Sequence of chain 3.A:
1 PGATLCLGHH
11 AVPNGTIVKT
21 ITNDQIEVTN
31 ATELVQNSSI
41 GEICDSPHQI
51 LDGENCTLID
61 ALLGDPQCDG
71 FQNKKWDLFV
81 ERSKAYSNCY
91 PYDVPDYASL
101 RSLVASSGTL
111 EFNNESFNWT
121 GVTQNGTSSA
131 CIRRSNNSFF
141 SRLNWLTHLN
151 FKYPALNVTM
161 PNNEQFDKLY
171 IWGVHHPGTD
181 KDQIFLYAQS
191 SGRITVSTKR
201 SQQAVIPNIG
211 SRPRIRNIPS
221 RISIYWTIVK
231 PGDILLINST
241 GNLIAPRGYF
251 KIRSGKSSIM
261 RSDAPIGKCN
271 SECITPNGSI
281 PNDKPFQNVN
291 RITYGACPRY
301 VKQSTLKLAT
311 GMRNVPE

The small molecule below binds the protein below.
Small molecule (SMILES): CC(=O)N[C@H]1[C@H](O[C@H]2[C@H](O)[C@@H](NC(C)=O)CO[C@@H]2CO)O[C@H](CO)[C@@H](O[C@@H]2O[C@H](CO)[C@@H](O)[C@H](O)[C@@H]2O)[C@@H]1O

Binding-site contacts:
Ligand atom O5 contacts residue LEU236 of chain 2.A at 4.4 Å.
Ligand atom C5 contacts residue ARG214 of chain 3.A at 3.4 Å.
Ligand atom C8 contacts residue PRO213 of chain 3.A at 4.1 Å (hydrophobic).
Ligand atom N2 contacts residue ASN157 of chain 2.A at 2.9 Å (h-bond).
Ligand atom C7 contacts residue NAG2 of chain 2.J at 4.1 Å.
Ligand atom O4 contacts residue ASN217 of chain 3.A at 4.4 Å.
Ligand atom O5 contacts residue ASN157 of chain 2.A at 2.4 Å (h-bond).
Ligand atom C3 contacts residue ASN157 of chain 2.A at 3.8 Å.
Ligand atom C1 contacts residue ARG214 of chain 3.A at 3.5 Å.
Ligand atom O7 contacts residue ARG212 of chain 3.A at 3.9 Å.
Ligand atom C4 contacts residue ASN157 of chain 2.A at 4.3 Å.
Ligand atom O7 contacts residue PRO213 of chain 3.A at 3.8 Å.
Ligand atom N2 contacts residue SER211 of chain 3.A at 3.1 Å (h-bond).
Ligand atom C5 contacts residue ASN217 of chain 3.A at 4.1 Å.
Ligand atom C2 contacts residue ASN157 of chain 2.A at 2.5 Å.
Ligand atom C2 contacts residue ARG214 of chain 3.A at 3.4 Å.
Ligand atom C7 contacts residue ASN157 of chain 2.A at 3.5 Å.
Ligand atom O6 contacts residue THR159 of chain 2.A at 3.1 Å.
Ligand atom C8 contacts residue ILE234 of chain 2.A at 4.3 Å (hydrophobic).
Ligand atom O6 contacts residue ARG214 of chain 3.A at 2.8 Å (salt-bridge).
Ligand atom C6 contacts residue THR159 of chain 2.A at 3.7 Å.
Ligand atom O4 contacts residue ARG214 of chain 3.A at 3.8 Å.
Ligand atom O7 contacts residue NAG2 of chain 2.J at 3.7 Å.
Ligand atom C3 contacts residue ARG214 of chain 3.A at 3.9 Å.
Ligand atom C7 contacts residue ARG214 of chain 3.A at 3.7 Å.
Ligand atom C8 contacts residue NAG2 of chain 2.J at 3.6 Å.
Ligand atom C7 contacts residue NAG1 of chain 2.J at 4.2 Å.
Ligand atom C7 contacts residue SER211 of chain 3.A at 3.5 Å.
Ligand atom O7 contacts residue ARG214 of chain 3.A at 2.9 Å (salt-bridge).
Ligand atom C1 contacts residue ASN157 of chain 2.A at 1.4 Å.
Ligand atom O3 contacts residue ARG214 of chain 3.A at 3.9 Å.
Ligand atom C2 contacts residue SER211 of chain 3.A at 4.3 Å.
Ligand atom O7 contacts residue ASN157 of chain 2.A at 3.8 Å.
Ligand atom C6 contacts residue ARG214 of chain 3.A at 3.5 Å.
Ligand atom C8 contacts residue NAG1 of chain 2.J at 3.7 Å.
Ligand atom C4 contacts residue ARG214 of chain 3.A at 3.3 Å.
Ligand atom C8 contacts residue ARG214 of chain 3.A at 3.9 Å.
Ligand atom O5 contacts residue ARG214 of chain 3.A at 2.8 Å (salt-bridge).
Ligand atom C8 contacts residue SER211 of chain 3.A at 2.9 Å.
Ligand atom C5 contacts residue ASN157 of chain 2.A at 3.7 Å.

Sequence of chain 2.A:
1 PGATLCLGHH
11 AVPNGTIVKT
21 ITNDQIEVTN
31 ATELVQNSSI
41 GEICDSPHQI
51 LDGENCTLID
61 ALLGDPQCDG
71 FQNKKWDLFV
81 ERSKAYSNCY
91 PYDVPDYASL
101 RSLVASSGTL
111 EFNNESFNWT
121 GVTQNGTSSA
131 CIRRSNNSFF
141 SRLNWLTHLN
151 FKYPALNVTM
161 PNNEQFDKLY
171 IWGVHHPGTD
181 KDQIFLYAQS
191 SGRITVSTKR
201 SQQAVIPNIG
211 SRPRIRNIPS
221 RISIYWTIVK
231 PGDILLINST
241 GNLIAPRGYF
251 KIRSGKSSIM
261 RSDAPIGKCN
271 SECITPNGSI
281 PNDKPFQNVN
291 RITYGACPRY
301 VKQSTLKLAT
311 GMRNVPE